Binding-site contacts:
Ligand atom C8 contacts residue NAG2 of chain 1.FA at 4.0 Å.
Ligand atom C1 contacts residue ASN361 of chain 1.E at 1.4 Å.
Ligand atom C3 contacts residue ASN361 of chain 1.E at 3.8 Å.
Ligand atom N2 contacts residue NAG2 of chain 1.FA at 3.7 Å.
Ligand atom O7 contacts residue SER357 of chain 1.E at 4.0 Å.
Ligand atom O5 contacts residue ASN361 of chain 1.E at 2.4 Å (h-bond).
Ligand atom C8 contacts residue GLY358 of chain 1.E at 4.3 Å.
Ligand atom O7 contacts residue GLY358 of chain 1.E at 3.7 Å.
Ligand atom C8 contacts residue ASN361 of chain 1.E at 4.3 Å.
Ligand atom N2 contacts residue ASN361 of chain 1.E at 2.8 Å (h-bond).
Ligand atom C8 contacts residue SER357 of chain 1.E at 3.9 Å.
Ligand atom C3 contacts residue NAG2 of chain 1.FA at 4.3 Å.
Ligand atom C4 contacts residue ASN361 of chain 1.E at 4.2 Å.
Ligand atom C7 contacts residue ASN361 of chain 1.E at 3.2 Å.
Ligand atom C7 contacts residue NAG2 of chain 1.FA at 4.3 Å.
Ligand atom C8 contacts residue NAG1 of chain 1.FA at 3.5 Å.
Ligand atom C5 contacts residue ASN361 of chain 1.E at 3.7 Å.
Ligand atom O3 contacts residue NAG2 of chain 1.FA at 4.1 Å.
Ligand atom O7 contacts residue ASN361 of chain 1.E at 3.2 Å (h-bond).
Ligand atom C7 contacts residue GLY358 of chain 1.E at 4.5 Å.
Ligand atom C7 contacts residue SER357 of chain 1.E at 4.1 Å.
Ligand atom C2 contacts residue ASN361 of chain 1.E at 2.4 Å.

The small molecule below binds the protein below.
Small molecule (SMILES): CC(=O)N[C@@H]1[C@@H](O)[C@H](O)[C@@H](CO)O[C@H]1O

Sequence of chain 1.E:
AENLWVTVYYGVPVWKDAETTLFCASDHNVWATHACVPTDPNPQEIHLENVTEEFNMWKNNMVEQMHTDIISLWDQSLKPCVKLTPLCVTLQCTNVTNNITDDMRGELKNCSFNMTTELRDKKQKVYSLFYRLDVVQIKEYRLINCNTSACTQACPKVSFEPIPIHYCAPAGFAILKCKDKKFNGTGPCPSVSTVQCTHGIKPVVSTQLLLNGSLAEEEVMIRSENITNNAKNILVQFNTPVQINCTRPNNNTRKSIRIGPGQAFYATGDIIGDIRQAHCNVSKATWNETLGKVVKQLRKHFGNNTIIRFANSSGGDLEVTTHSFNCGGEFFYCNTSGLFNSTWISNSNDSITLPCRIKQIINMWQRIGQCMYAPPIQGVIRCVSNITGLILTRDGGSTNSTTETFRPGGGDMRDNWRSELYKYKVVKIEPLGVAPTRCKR